Binding-site contacts:
Ligand atom O1 contacts residue LEU90 of chain 1.C at 3.6 Å.
Ligand atom O2 contacts residue GLY141 of chain 1.C at 3.3 Å.
Ligand atom N3 contacts residue TYR61 of chain 1.C at 3.5 Å (h-bond).
Ligand atom C2 contacts residue THR91 of chain 1.C at 3.4 Å.
Ligand atom C1 contacts residue SER142 of chain 1.C at 3.4 Å.
Ligand atom C8 contacts residue TYR61 of chain 1.C at 3.4 Å (hydrophobic).
Ligand atom O1 contacts residue THR91 of chain 1.C at 2.9 Å (h-bond).
Ligand atom C6 contacts residue THR143 of chain 1.C at 3.3 Å.
Ligand atom O1 contacts residue TYR61 of chain 1.C at 3.4 Å.
Ligand atom N1 contacts residue THR91 of chain 1.C at 2.8 Å (h-bond).
Ligand atom C8 contacts residue PRO89 of chain 1.C at 3.5 Å (hydrophobic).
Ligand atom N4 contacts residue TYR61 of chain 1.C at 3.7 Å.
Ligand atom N4 contacts residue GLU193 of chain 1.C at 3.7 Å.
Ligand atom O3 contacts residue LEU192 of chain 1.C at 3.6 Å.
Ligand atom N6 contacts residue GLU193 of chain 1.C at 3.5 Å (salt-bridge).
Ligand atom C2 contacts residue SER142 of chain 1.C at 3.3 Å.
Ligand atom C8 contacts residue TYR220 of chain 1.C at 3.6 Å (hydrophobic).
Ligand atom C3 contacts residue TYR61 of chain 1.C at 3.7 Å (hydrophobic).
Ligand atom N1 contacts residue TYR220 of chain 1.C at 3.6 Å.
Ligand atom O2 contacts residue TYR61 of chain 1.C at 3.4 Å.
Ligand atom C2 contacts residue GLU193 of chain 1.C at 3.5 Å.
Ligand atom C5 contacts residue GLU193 of chain 1.C at 3.4 Å.
Ligand atom O4 contacts residue SER142 of chain 1.C at 3.2 Å (h-bond).
Ligand atom O4 contacts residue GLY141 of chain 1.C at 3.4 Å.
Ligand atom N2 contacts residue THR143 of chain 1.C at 2.8 Å (h-bond).
Ligand atom C1 contacts residue ARG96 of chain 1.C at 3.4 Å.
Ligand atom C1 contacts residue TYR61 of chain 1.C at 3.6 Å (hydrophobic).
Ligand atom C7 contacts residue GLU193 of chain 1.C at 3.2 Å.
Ligand atom N1 contacts residue PRO89 of chain 1.C at 3.0 Å (h-bond).
Ligand atom O4 contacts residue THR143 of chain 1.C at 3.1 Å (h-bond).
Ligand atom O2 contacts residue ARG96 of chain 1.C at 2.8 Å (salt-bridge).
Ligand atom C1 contacts residue THR91 of chain 1.C at 3.6 Å.
Ligand atom N4 contacts residue TYR220 of chain 1.C at 3.5 Å (h-bond).
Ligand atom C8 contacts residue TYR16 of chain 1.C at 3.6 Å (hydrophobic).
Ligand atom N5 contacts residue MET196 of chain 1.C at 3.1 Å.
Ligand atom O2 contacts residue SER142 of chain 1.C at 2.9 Å (h-bond).
Ligand atom N1 contacts residue GLU193 of chain 1.C at 2.7 Å (salt-bridge).
Ligand atom O3 contacts residue GLU193 of chain 1.C at 3.5 Å (salt-bridge).
Ligand atom N3 contacts residue GLU193 of chain 1.C at 3.1 Å (salt-bridge).
Ligand atom O1 contacts residue ARG96 of chain 1.C at 2.8 Å (salt-bridge).

A small-molecule ligand and the protein it binds are described below.
Small molecule (SMILES): Cn1nnc(-c2onc(O)c2CC(N)C(=O)O)n1

Sequence of chain 1.C:
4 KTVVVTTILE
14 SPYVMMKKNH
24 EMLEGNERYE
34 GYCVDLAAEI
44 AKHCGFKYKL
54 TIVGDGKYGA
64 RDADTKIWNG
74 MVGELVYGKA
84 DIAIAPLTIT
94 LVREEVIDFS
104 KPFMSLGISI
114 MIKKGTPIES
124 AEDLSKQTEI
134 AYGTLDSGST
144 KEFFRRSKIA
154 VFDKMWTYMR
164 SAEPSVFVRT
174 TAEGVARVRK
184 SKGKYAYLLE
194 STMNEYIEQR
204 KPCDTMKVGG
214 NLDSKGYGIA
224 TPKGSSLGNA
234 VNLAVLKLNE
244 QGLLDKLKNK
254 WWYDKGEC